Sequence of chain 1.A:
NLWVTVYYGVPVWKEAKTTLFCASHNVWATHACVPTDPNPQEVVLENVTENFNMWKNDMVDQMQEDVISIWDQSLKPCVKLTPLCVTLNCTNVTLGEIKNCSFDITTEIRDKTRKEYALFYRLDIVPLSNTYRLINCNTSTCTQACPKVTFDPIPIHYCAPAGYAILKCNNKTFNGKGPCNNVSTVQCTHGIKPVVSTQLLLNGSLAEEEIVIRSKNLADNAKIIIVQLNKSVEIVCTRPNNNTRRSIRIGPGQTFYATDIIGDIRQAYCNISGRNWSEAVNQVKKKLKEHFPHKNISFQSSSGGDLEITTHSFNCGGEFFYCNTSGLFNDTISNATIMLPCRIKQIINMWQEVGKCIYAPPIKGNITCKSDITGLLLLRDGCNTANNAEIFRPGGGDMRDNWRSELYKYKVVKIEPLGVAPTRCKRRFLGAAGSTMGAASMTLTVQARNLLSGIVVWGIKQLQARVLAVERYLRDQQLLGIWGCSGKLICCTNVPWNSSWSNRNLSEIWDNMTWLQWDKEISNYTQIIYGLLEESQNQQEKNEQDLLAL

A small-molecule ligand and the protein it binds are described below.
Small molecule (SMILES): CC(=O)N[C@H]1[C@H](O[C@H]2[C@H](O)[C@@H](NC(C)=O)CO[C@@H]2CO)O[C@H](CO)[C@@H](O)[C@@H]1O

Binding-site contacts:
Ligand atom C7 contacts residue ASN207 of chain 1.A at 3.2 Å.
Ligand atom C1 contacts residue THR209 of chain 1.A at 3.5 Å.
Ligand atom O6 contacts residue ASN211 of chain 1.A at 3.5 Å (h-bond).
Ligand atom O5 contacts residue THR209 of chain 1.A at 4.2 Å.
Ligand atom C5 contacts residue ASN207 of chain 1.A at 3.7 Å.
Ligand atom C1 contacts residue PHE210 of chain 1.A at 4.1 Å (hydrophobic).
Ligand atom O5 contacts residue PHE210 of chain 1.A at 4.1 Å.
Ligand atom C8 contacts residue ASN207 of chain 1.A at 4.1 Å.
Ligand atom C5 contacts residue THR209 of chain 1.A at 4.2 Å.
Ligand atom O6 contacts residue PHE210 of chain 1.A at 3.9 Å.
Ligand atom O6 contacts residue THR209 of chain 1.A at 4.3 Å.
Ligand atom N2 contacts residue THR209 of chain 1.A at 3.8 Å.
Ligand atom C3 contacts residue ASN207 of chain 1.A at 3.7 Å.
Ligand atom C3 contacts residue THR209 of chain 1.A at 4.0 Å.
Ligand atom O7 contacts residue ASN217 of chain 1.A at 4.2 Å.
Ligand atom C2 contacts residue THR209 of chain 1.A at 4.0 Å.
Ligand atom O7 contacts residue ASN207 of chain 1.A at 3.2 Å (h-bond).
Ligand atom O5 contacts residue ASN207 of chain 1.A at 2.4 Å (h-bond).
Ligand atom N2 contacts residue ASN207 of chain 1.A at 2.8 Å (h-bond).
Ligand atom C1 contacts residue ASN207 of chain 1.A at 1.5 Å.
Ligand atom C2 contacts residue ASN207 of chain 1.A at 2.4 Å.
Ligand atom C4 contacts residue ASN207 of chain 1.A at 4.2 Å.